Binding-site contacts:
Ligand atom N9 contacts residue PHE68 of chain 1.F at 3.5 Å.
Ligand atom N6 contacts residue PHE68 of chain 1.F at 3.8 Å.
Ligand atom C4 contacts residue PHE68 of chain 1.F at 3.5 Å (hydrophobic).
Ligand atom N1 contacts residue PHE68 of chain 1.F at 3.7 Å.
Ligand atom C5 contacts residue PHE68 of chain 1.F at 3.8 Å (hydrophobic).
Ligand atom C5' contacts residue PHE68 of chain 1.F at 3.9 Å (hydrophobic).
Ligand atom C8 contacts residue PHE68 of chain 1.F at 3.8 Å (hydrophobic).
Ligand atom O5' contacts residue PHE216 of chain 1.F at 3.8 Å.
Ligand atom C5' contacts residue PHE216 of chain 1.F at 3.5 Å (hydrophobic).
Ligand atom C1' contacts residue PHE68 of chain 1.F at 3.9 Å (hydrophobic).
Ligand atom O2P contacts residue PHE188 of chain 1.F at 3.5 Å.
Ligand atom C4' contacts residue PHE216 of chain 1.F at 3.7 Å (hydrophobic).
Ligand atom P contacts residue LEU218 of chain 1.F at 4.1 Å.
Ligand atom O2P contacts residue LEU218 of chain 1.F at 4.1 Å.
Ligand atom O4' contacts residue PHE68 of chain 1.F at 3.1 Å.
Ligand atom O5' contacts residue PHE188 of chain 1.F at 4.0 Å.
Ligand atom N7 contacts residue PHE68 of chain 1.F at 3.7 Å.
Ligand atom N3 contacts residue PHE68 of chain 1.F at 3.5 Å.
Ligand atom P contacts residue PHE188 of chain 1.F at 4.3 Å.
Ligand atom C6 contacts residue PHE68 of chain 1.F at 3.6 Å (hydrophobic).
Ligand atom C4' contacts residue PHE68 of chain 1.F at 4.1 Å (hydrophobic).
Ligand atom C2 contacts residue PHE68 of chain 1.F at 3.6 Å (hydrophobic).
Ligand atom O1P contacts residue LEU218 of chain 1.F at 3.2 Å.
Ligand atom O4' contacts residue PHE216 of chain 1.F at 3.7 Å.

A small-molecule ligand and the protein it binds are described below.
Small molecule (SMILES): Nc1ncnc2c1ncn2[C@@H]1O[C@@H]2CO[P](=O)(O)O[C@H]2[C@H]1O

Sequence of chain 1.F:
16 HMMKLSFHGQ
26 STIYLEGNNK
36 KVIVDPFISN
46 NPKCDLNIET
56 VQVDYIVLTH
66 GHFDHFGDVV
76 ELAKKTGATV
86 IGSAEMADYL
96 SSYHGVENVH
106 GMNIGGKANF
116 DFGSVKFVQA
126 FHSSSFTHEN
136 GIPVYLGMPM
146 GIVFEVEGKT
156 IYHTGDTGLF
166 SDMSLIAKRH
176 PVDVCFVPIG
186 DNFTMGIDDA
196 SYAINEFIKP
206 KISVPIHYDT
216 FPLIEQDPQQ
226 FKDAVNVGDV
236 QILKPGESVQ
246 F